This small molecule binds to this protein.
Small molecule (SMILES): CCC(CC)O[C@@H]1C=C(C(=O)O)C[C@H](N)[C@H]1NC(C)=O

Sequence of chain 1.D:
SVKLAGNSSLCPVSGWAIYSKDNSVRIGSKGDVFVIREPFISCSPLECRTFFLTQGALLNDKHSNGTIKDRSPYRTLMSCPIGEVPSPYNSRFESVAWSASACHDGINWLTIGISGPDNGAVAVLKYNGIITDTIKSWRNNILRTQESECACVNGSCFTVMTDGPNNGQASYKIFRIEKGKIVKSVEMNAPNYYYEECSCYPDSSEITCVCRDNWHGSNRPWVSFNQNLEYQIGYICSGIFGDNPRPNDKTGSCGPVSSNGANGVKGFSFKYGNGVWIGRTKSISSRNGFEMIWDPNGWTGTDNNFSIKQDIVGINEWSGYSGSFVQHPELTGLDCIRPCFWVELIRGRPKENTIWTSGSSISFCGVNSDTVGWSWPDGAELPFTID

Binding-site contacts:
Ligand atom C4 contacts residue GLU197 of chain 1.D at 3.8 Å.
Ligand atom C3 contacts residue TYR321 of chain 1.D at 3.1 Å (hydrophobic).
Ligand atom N4 contacts residue GLU38 of chain 1.D at 2.9 Å (salt-bridge).
Ligand atom C3 contacts residue ARG37 of chain 1.D at 3.8 Å.
Ligand atom C2 contacts residue TYR321 of chain 1.D at 2.9 Å (hydrophobic).
Ligand atom C82 contacts residue ARG71 of chain 1.D at 4.0 Å.
Ligand atom C1 contacts residue ARG287 of chain 1.D at 3.5 Å.
Ligand atom O1A contacts residue ARG37 of chain 1.D at 2.9 Å (salt-bridge).
Ligand atom C11 contacts residue ILE142 of chain 1.D at 4.0 Å (hydrophobic).
Ligand atom C3 contacts residue ASP70 of chain 1.D at 3.4 Å.
Ligand atom C4 contacts residue TYR321 of chain 1.D at 3.5 Å (hydrophobic).
Ligand atom C10 contacts residue ARG71 of chain 1.D at 3.8 Å.
Ligand atom O10 contacts residue ARG71 of chain 1.D at 2.9 Å (salt-bridge).
Ligand atom C1 contacts residue ARG212 of chain 1.D at 3.8 Å.
Ligand atom C7 contacts residue TYR321 of chain 1.D at 3.4 Å (hydrophobic).
Ligand atom O1B contacts residue ARG287 of chain 1.D at 2.8 Å (salt-bridge).
Ligand atom O1A contacts residue TYR321 of chain 1.D at 3.3 Å (h-bond).
Ligand atom C91 contacts residue ASN214 of chain 1.D at 3.4 Å.
Ligand atom N4 contacts residue ASP70 of chain 1.D at 3.4 Å (salt-bridge).
Ligand atom C8 contacts residue GLU196 of chain 1.D at 4.0 Å.
Ligand atom C9 contacts residue ARG212 of chain 1.D at 4.0 Å.
Ligand atom C1 contacts residue TYR321 of chain 1.D at 3.0 Å (hydrophobic).
Ligand atom C6 contacts residue TYR321 of chain 1.D at 4.0 Å (hydrophobic).
Ligand atom C3 contacts residue GLU38 of chain 1.D at 3.7 Å.
Ligand atom C4 contacts residue ASP70 of chain 1.D at 3.8 Å.
Ligand atom C4 contacts residue GLU38 of chain 1.D at 3.8 Å.
Ligand atom C11 contacts residue ARG71 of chain 1.D at 3.9 Å.
Ligand atom C82 contacts residue ARG144 of chain 1.D at 3.8 Å.
Ligand atom C9 contacts residue GLU196 of chain 1.D at 3.4 Å.
Ligand atom O1A contacts residue ARG287 of chain 1.D at 2.8 Å (salt-bridge).
Ligand atom C5 contacts residue ASP70 of chain 1.D at 3.8 Å.
Ligand atom O1B contacts residue ARG212 of chain 1.D at 3.0 Å (salt-bridge).
Ligand atom C82 contacts residue ILE142 of chain 1.D at 3.8 Å (hydrophobic).
Ligand atom O1B contacts residue TYR321 of chain 1.D at 3.4 Å (h-bond).
Ligand atom C6 contacts residue GLU197 of chain 1.D at 3.8 Å.
Ligand atom C11 contacts residue TRP98 of chain 1.D at 3.8 Å (hydrophobic).
Ligand atom C7 contacts residue ARG212 of chain 1.D at 4.0 Å.
Ligand atom C91 contacts residue ARG212 of chain 1.D at 4.0 Å.
Ligand atom C81 contacts residue ASN166 of chain 1.D at 3.8 Å.
Ligand atom O10 contacts residue ASP70 of chain 1.D at 3.2 Å.